Sequence of chain 1.A:
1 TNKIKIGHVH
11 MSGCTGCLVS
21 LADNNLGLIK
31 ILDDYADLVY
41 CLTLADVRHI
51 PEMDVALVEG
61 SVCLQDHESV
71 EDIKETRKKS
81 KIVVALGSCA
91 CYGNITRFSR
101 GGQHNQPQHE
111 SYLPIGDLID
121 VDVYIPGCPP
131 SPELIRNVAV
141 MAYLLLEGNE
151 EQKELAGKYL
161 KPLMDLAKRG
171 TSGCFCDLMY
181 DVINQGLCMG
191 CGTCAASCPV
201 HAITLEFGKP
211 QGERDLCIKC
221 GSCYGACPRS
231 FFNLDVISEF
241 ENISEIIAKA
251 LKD

A protein and the small-molecule ligand that binds it are described below.
Small molecule (SMILES): C[C@@H](O)[C@@H](C)O

Binding-site contacts:
Ligand atom C4 contacts residue GLN117 of chain 1.C at 3.6 Å.
Ligand atom C1 contacts residue SER244 of chain 1.A at 4.2 Å.
Ligand atom C3 contacts residue GLN117 of chain 1.C at 3.6 Å.
Ligand atom O6 contacts residue GLN117 of chain 1.C at 3.4 Å (h-bond).
Ligand atom C4 contacts residue SER244 of chain 1.A at 3.4 Å.
Ligand atom O5 contacts residue SER244 of chain 1.A at 4.3 Å.
Ligand atom O6 contacts residue ARG114 of chain 1.C at 3.7 Å.
Ligand atom C1 contacts residue GLU241 of chain 1.A at 3.6 Å.
Ligand atom C3 contacts residue SER244 of chain 1.A at 4.4 Å.
Ligand atom C4 contacts residue PHE240 of chain 1.A at 3.9 Å (hydrophobic).

Sequence of chain 1.C:
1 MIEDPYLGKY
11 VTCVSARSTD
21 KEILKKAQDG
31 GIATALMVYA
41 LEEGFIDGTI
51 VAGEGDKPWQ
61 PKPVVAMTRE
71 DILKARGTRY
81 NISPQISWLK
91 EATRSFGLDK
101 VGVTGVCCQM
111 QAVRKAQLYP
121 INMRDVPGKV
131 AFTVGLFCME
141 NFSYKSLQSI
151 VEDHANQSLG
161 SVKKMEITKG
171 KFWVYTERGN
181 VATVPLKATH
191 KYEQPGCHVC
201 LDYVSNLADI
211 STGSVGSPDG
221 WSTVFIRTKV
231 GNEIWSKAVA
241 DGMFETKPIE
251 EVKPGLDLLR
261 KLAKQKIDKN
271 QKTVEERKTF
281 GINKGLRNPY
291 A